Sequence of chain 1.B:
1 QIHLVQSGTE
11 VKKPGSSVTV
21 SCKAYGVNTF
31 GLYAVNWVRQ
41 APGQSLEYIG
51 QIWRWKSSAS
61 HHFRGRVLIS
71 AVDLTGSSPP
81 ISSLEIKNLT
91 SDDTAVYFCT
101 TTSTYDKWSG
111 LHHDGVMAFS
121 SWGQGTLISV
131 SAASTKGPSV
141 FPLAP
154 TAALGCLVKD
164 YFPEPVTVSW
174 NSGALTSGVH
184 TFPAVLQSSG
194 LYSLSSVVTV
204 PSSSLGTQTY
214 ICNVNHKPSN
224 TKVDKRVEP

A small-molecule ligand and the protein it binds are described below.
Small molecule (SMILES): CC(=O)N[C@@H]1[C@@H](O)[C@H](O)[C@@H](CO)O[C@H]1O

Binding-site contacts:
Ligand atom C4 contacts residue ASN88 of chain 1.B at 4.2 Å.
Ligand atom C8 contacts residue GLY15 of chain 1.B at 4.1 Å.
Ligand atom O5 contacts residue ASN88 of chain 1.B at 2.3 Å (h-bond).
Ligand atom C6 contacts residue ASN88 of chain 1.B at 4.3 Å.
Ligand atom O6 contacts residue ASN88 of chain 1.B at 4.0 Å.
Ligand atom C5 contacts residue ASN88 of chain 1.B at 3.3 Å.
Ligand atom O7 contacts residue ASN88 of chain 1.B at 3.2 Å (h-bond).
Ligand atom C3 contacts residue ASN88 of chain 1.B at 3.9 Å.
Ligand atom C2 contacts residue ASN88 of chain 1.B at 2.7 Å.
Ligand atom N2 contacts residue ASN88 of chain 1.B at 2.6 Å (h-bond).
Ligand atom C8 contacts residue ASN88 of chain 1.B at 3.2 Å.
Ligand atom C7 contacts residue ASN88 of chain 1.B at 2.7 Å.
Ligand atom C1 contacts residue ASN88 of chain 1.B at 1.4 Å.